Binding-site contacts:
Ligand atom N1 contacts residue HIS18 of chain 1.A at 3.0 Å (h-bond).
Ligand atom O3' contacts residue HIS93 of chain 1.A at 3.6 Å.
Ligand atom N9 contacts residue G461 of chain 1.C at 3.3 Å (h-bond).
Ligand atom OP2 contacts residue LYS61 of chain 1.A at 3.0 Å (salt-bridge).
Ligand atom N9 contacts residue HIS93 of chain 1.A at 3.5 Å (h-bond).
Ligand atom O3' contacts residue LYS136 of chain 1.A at 3.6 Å.
Ligand atom C8 contacts residue G461 of chain 1.C at 3.6 Å.
Ligand atom C2 contacts residue GLN49 of chain 1.A at 3.0 Å.
Ligand atom O5' contacts residue LYS61 of chain 1.A at 3.3 Å (salt-bridge).
Ligand atom OP2 contacts residue PHE157 of chain 1.A at 3.2 Å.
Ligand atom O2' contacts residue LYS136 of chain 1.A at 3.1 Å (salt-bridge).
Ligand atom C3' contacts residue G461 of chain 1.C at 2.5 Å.
Ligand atom C5' contacts residue ASN92 of chain 1.A at 3.1 Å.
Ligand atom C2' contacts residue G461 of chain 1.C at 1.4 Å.
Ligand atom N7 contacts residue TYR66 of chain 1.A at 3.4 Å.
Ligand atom N3 contacts residue HIS18 of chain 1.A at 3.7 Å.
Ligand atom C2 contacts residue HIS18 of chain 1.A at 3.2 Å.
Ligand atom C8 contacts residue LYS251 of chain 1.A at 3.6 Å.
Ligand atom C4' contacts residue G461 of chain 1.C at 3.6 Å.
Ligand atom C4 contacts residue HIS93 of chain 1.A at 3.7 Å.
Ligand atom O4' contacts residue PRO63 of chain 1.A at 3.6 Å.
Ligand atom N6 contacts residue LYS251 of chain 1.A at 3.6 Å (salt-bridge).
Ligand atom N7 contacts residue LYS251 of chain 1.A at 2.7 Å (salt-bridge).
Ligand atom C2' contacts residue HIS93 of chain 1.A at 3.1 Å.
Ligand atom N1 contacts residue GLN49 of chain 1.A at 3.3 Å (h-bond).
Ligand atom OP1 contacts residue LYS136 of chain 1.A at 3.6 Å.
Ligand atom C4' contacts residue ASN92 of chain 1.A at 3.6 Å.
Ligand atom C1' contacts residue G461 of chain 1.C at 2.4 Å.
Ligand atom C5 contacts residue LYS251 of chain 1.A at 3.6 Å.
Ligand atom OP1 contacts residue HIS158 of chain 1.A at 2.7 Å (h-bond).
Ligand atom O4' contacts residue G461 of chain 1.C at 3.5 Å (h-bond).
Ligand atom C6 contacts residue HIS18 of chain 1.A at 3.4 Å.
Ligand atom C5 contacts residue TYR66 of chain 1.A at 3.6 Å (hydrophobic).
Ligand atom O3' contacts residue G461 of chain 1.C at 2.8 Å (h-bond).
Ligand atom OP1 contacts residue PHE157 of chain 1.A at 3.5 Å.
Ligand atom O4' contacts residue HIS232 of chain 1.A at 3.6 Å.
Ligand atom C6 contacts residue TYR66 of chain 1.A at 3.5 Å (hydrophobic).
Ligand atom N3 contacts residue HIS93 of chain 1.A at 3.2 Å.
Ligand atom C1' contacts residue HIS93 of chain 1.A at 2.9 Å.
Ligand atom N6 contacts residue TYR66 of chain 1.A at 3.6 Å.

Sequence of chain 1.A:
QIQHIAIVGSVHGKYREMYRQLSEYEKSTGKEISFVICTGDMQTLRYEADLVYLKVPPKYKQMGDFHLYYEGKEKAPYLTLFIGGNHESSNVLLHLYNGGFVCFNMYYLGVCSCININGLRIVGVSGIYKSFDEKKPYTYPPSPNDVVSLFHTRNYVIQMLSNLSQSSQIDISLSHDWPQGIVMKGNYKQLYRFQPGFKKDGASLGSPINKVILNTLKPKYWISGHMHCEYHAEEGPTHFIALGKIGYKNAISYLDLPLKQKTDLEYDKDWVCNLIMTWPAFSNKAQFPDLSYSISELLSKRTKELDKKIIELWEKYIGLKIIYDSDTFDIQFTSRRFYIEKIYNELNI

The small molecule below binds the protein below.
Small molecule (SMILES): Nc1ncnc2c1ncn2[C@H]1C[C@H](O[P](=O)(O)OC[C@H]2OC[C@H](O)[C@@H]2OP(=O)(O)O)CO1